The protein below binds the small molecule below.
Small molecule (SMILES): CO[C@@H]1O[C@@H](C(=O)O)[C@@H](O[C@H]2O[C@H](CO)[C@@H](O)[C@H](OS(=O)(=O)O)[C@H]2NS(=O)(=O)O)[C@H](O)[C@H]1OS(=O)(=O)O

Binding-site contacts:
Ligand atom O12 contacts residue LYS119 of chain 1.A at 3.9 Å.
Ligand atom S1 contacts residue LYS113 of chain 1.A at 3.6 Å.
Ligand atom O1S contacts residue LYS119 of chain 1.A at 3.3 Å (salt-bridge).
Ligand atom C7 contacts residue LYS129 of chain 1.A at 3.9 Å.
Ligand atom O2S contacts residue LYS119 of chain 1.A at 2.4 Å (salt-bridge).
Ligand atom C2 contacts residue ASN19 of chain 1.A at 3.5 Å.
Ligand atom OS2 contacts residue LYS129 of chain 1.A at 2.9 Å (salt-bridge).
Ligand atom OS3 contacts residue GLN128 of chain 1.A at 3.4 Å.
Ligand atom O3S contacts residue ASN19 of chain 1.A at 3.4 Å (h-bond).
Ligand atom C3 contacts residue LYS114 of chain 1.A at 3.8 Å.
Ligand atom OS2 contacts residue LYS119 of chain 1.A at 3.9 Å.
Ligand atom S1 contacts residue LYS119 of chain 1.A at 3.2 Å (salt-bridge).
Ligand atom O3 contacts residue ASN19 of chain 1.A at 2.9 Å (h-bond).
Ligand atom OS2 contacts residue GLN128 of chain 1.A at 3.3 Å.
Ligand atom S contacts residue GLN128 of chain 1.A at 3.7 Å.
Ligand atom O2S contacts residue LYS113 of chain 1.A at 3.8 Å.
Ligand atom O2S contacts residue ASN19 of chain 1.A at 2.9 Å (h-bond).
Ligand atom O2S contacts residue LEU112 of chain 1.A at 4.1 Å.
Ligand atom S contacts residue LYS119 of chain 1.A at 4.2 Å.
Ligand atom O32 contacts residue LYS119 of chain 1.A at 2.8 Å (salt-bridge).
Ligand atom S1 contacts residue ASN19 of chain 1.A at 3.7 Å.
Ligand atom S12 contacts residue LYS119 of chain 1.A at 4.0 Å.
Ligand atom C3 contacts residue ASN19 of chain 1.A at 3.5 Å.
Ligand atom N2 contacts residue LYS119 of chain 1.A at 3.5 Å (salt-bridge).
Ligand atom S1 contacts residue LYS114 of chain 1.A at 4.0 Å.
Ligand atom O2S contacts residue ALA130 of chain 1.A at 3.6 Å.
Ligand atom OS3 contacts residue LYS129 of chain 1.A at 3.0 Å (salt-bridge).
Ligand atom S contacts residue ALA130 of chain 1.A at 4.2 Å.
Ligand atom S contacts residue LYS129 of chain 1.A at 3.6 Å (salt-bridge).
Ligand atom O32 contacts residue GLN128 of chain 1.A at 3.7 Å.
Ligand atom OS2 contacts residue ASN19 of chain 1.A at 3.8 Å.
Ligand atom O1S contacts residue LYS113 of chain 1.A at 2.8 Å.
Ligand atom OS1 contacts residue LYS119 of chain 1.A at 3.5 Å (salt-bridge).
Ligand atom OS2 contacts residue ALA130 of chain 1.A at 2.8 Å (h-bond).
Ligand atom OS1 contacts residue GLN128 of chain 1.A at 3.0 Å.
Ligand atom O3 contacts residue LYS114 of chain 1.A at 2.5 Å (salt-bridge).
Ligand atom O3S contacts residue LYS114 of chain 1.A at 2.9 Å (salt-bridge).
Ligand atom O3 contacts residue LYS119 of chain 1.A at 4.2 Å.
Ligand atom O3S contacts residue LYS113 of chain 1.A at 3.6 Å.
Ligand atom O12 contacts residue ARG123 of chain 1.A at 4.0 Å.

Sequence of chain 1.A:
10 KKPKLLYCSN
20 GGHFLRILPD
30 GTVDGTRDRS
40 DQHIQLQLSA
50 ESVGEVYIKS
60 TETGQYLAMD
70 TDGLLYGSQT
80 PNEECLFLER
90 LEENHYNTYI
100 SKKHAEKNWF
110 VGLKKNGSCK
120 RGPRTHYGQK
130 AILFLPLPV